Sequence of chain 1.B:
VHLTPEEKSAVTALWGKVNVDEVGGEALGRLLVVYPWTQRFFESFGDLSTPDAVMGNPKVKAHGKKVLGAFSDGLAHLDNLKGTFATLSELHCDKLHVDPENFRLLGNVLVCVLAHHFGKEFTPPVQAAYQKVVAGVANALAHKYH

The protein below binds the small molecule below.
Small molecule (SMILES): C=CC1=C(C)C2=N3->[Ni]45<-N6=C(C=c7c(C)c(C=C)c(n74)=C2)C(C)=C(CCC(=O)O)C6=Cc2c(CCC(=O)O)c(C)c(n25)C=C13

Binding-site contacts:
Ligand atom CBC contacts residue PHE41 of chain 1.B at 3.7 Å (hydrophobic).
Ligand atom C2B contacts residue VAL67 of chain 1.B at 3.6 Å (hydrophobic).
Ligand atom CAA contacts residue LYS66 of chain 1.B at 3.4 Å.
Ligand atom ND contacts residue HIS92 of chain 1.B at 3.1 Å (h-bond).
Ligand atom C4D contacts residue HIS63 of chain 1.B at 3.2 Å.
Ligand atom CAB contacts residue LEU141 of chain 1.B at 3.4 Å (hydrophobic).
Ligand atom C3A contacts residue LEU88 of chain 1.B at 3.8 Å (hydrophobic).
Ligand atom NB contacts residue HIS92 of chain 1.B at 3.2 Å (h-bond).
Ligand atom C3B contacts residue LEU141 of chain 1.B at 3.7 Å (hydrophobic).
Ligand atom CBC contacts residue ASN102 of chain 1.B at 3.8 Å.
Ligand atom CGA contacts residue LEU91 of chain 1.B at 3.7 Å (hydrophobic).
Ligand atom CAC contacts residue PHE42 of chain 1.B at 3.8 Å (hydrophobic).
Ligand atom CMA contacts residue LEU88 of chain 1.B at 3.6 Å (hydrophobic).
Ligand atom C3B contacts residue VAL67 of chain 1.B at 3.4 Å (hydrophobic).
Ligand atom NA contacts residue HIS92 of chain 1.B at 3.0 Å (h-bond).
Ligand atom C1C contacts residue PHE103 of chain 1.B at 3.7 Å (hydrophobic).
Ligand atom CBC contacts residue PHE42 of chain 1.B at 3.7 Å (hydrophobic).
Ligand atom C4D contacts residue LEU96 of chain 1.B at 3.5 Å (hydrophobic).
Ligand atom CHA contacts residue HIS63 of chain 1.B at 3.3 Å.
Ligand atom C3D contacts residue LEU96 of chain 1.B at 3.5 Å (hydrophobic).
Ligand atom CMB contacts residue VAL67 of chain 1.B at 3.4 Å (hydrophobic).
Ligand atom NB contacts residue VAL67 of chain 1.B at 3.5 Å.
Ligand atom CMC contacts residue ASN102 of chain 1.B at 3.4 Å.
Ligand atom CAD contacts residue LEU96 of chain 1.B at 3.8 Å (hydrophobic).
Ligand atom C3D contacts residue HIS63 of chain 1.B at 3.6 Å.
Ligand atom NC contacts residue HIS92 of chain 1.B at 3.3 Å (h-bond).
Ligand atom C1A contacts residue HIS63 of chain 1.B at 3.7 Å.
Ligand atom CHC contacts residue PHE103 of chain 1.B at 3.5 Å (hydrophobic).
Ligand atom CBA contacts residue LEU91 of chain 1.B at 3.4 Å (hydrophobic).
Ligand atom NI contacts residue HIS92 of chain 1.B at 2.2 Å.
Ligand atom ND contacts residue HIS63 of chain 1.B at 3.2 Å (h-bond).
Ligand atom O1A contacts residue LEU91 of chain 1.B at 3.6 Å.
Ligand atom CMB contacts residue ALA70 of chain 1.B at 3.7 Å (hydrophobic).
Ligand atom C4B contacts residue VAL67 of chain 1.B at 3.5 Å (hydrophobic).
Ligand atom C4A contacts residue HIS92 of chain 1.B at 3.6 Å.
Ligand atom C2A contacts residue LYS66 of chain 1.B at 3.8 Å.
Ligand atom CBD contacts residue HIS63 of chain 1.B at 3.5 Å.
Ligand atom CBC contacts residue LEU31 of chain 1.B at 3.8 Å (hydrophobic).
Ligand atom C1D contacts residue HIS63 of chain 1.B at 3.6 Å.
Ligand atom CAC contacts residue PHE41 of chain 1.B at 3.6 Å (hydrophobic).